Binding-site contacts:
Ligand atom C3 contacts residue CYS96 of chain 1.A at 3.6 Å (hydrophobic).
Ligand atom C7 contacts residue TRP75 of chain 1.A at 3.5 Å (hydrophobic).
Ligand atom C3 contacts residue LEU141 of chain 1.A at 3.6 Å (hydrophobic).
Ligand atom C11 contacts residue THR99 of chain 1.A at 3.6 Å.
Ligand atom C1 contacts residue VAL92 of chain 1.A at 3.5 Å (hydrophobic).
Ligand atom C2 contacts residue PHE171 of chain 1.A at 3.7 Å (hydrophobic).
Ligand atom N23 contacts residue PHE93 of chain 1.A at 3.5 Å.
Ligand atom C5 contacts residue CYS96 of chain 1.A at 3.5 Å (hydrophobic).
Ligand atom C20 contacts residue CYS96 of chain 1.A at 3.5 Å (hydrophobic).
Ligand atom F30 contacts residue VAL92 of chain 1.A at 3.6 Å.
Ligand atom N24 contacts residue CYS96 of chain 1.A at 3.6 Å.
Ligand atom N25 contacts residue CYS96 of chain 1.A at 3.3 Å (h-bond).
Ligand atom C8 contacts residue ARG95 of chain 1.A at 3.8 Å.
Ligand atom C14 contacts residue VAL159 of chain 1.A at 3.8 Å (hydrophobic).
Ligand atom O28 contacts residue LYS178 of chain 1.A at 3.7 Å.
Ligand atom C18 contacts residue CYS96 of chain 1.A at 3.7 Å (hydrophobic).
Ligand atom O29 contacts residue PHE138 of chain 1.A at 3.1 Å.
Ligand atom C8 contacts residue TRP75 of chain 1.A at 3.4 Å (hydrophobic).
Ligand atom O29 contacts residue LYS178 of chain 1.A at 3.8 Å.
Ligand atom C20 contacts residue ILE174 of chain 1.A at 3.7 Å (hydrophobic).
Ligand atom C5 contacts residue ILE175 of chain 1.A at 3.4 Å (hydrophobic).
Ligand atom CL contacts residue TRP75 of chain 1.A at 3.6 Å.
Ligand atom N23 contacts residue CYS96 of chain 1.A at 3.7 Å.
Ligand atom C9 contacts residue VAL92 of chain 1.A at 3.5 Å (hydrophobic).
Ligand atom C17 contacts residue VAL152 of chain 1.A at 3.5 Å (hydrophobic).
Ligand atom S32 contacts residue ILE174 of chain 1.A at 3.7 Å.
Ligand atom O27 contacts residue THR99 of chain 1.A at 3.3 Å (h-bond).
Ligand atom S31 contacts residue CYS96 of chain 1.A at 3.4 Å (h-bond).
Ligand atom C22 contacts residue CYS96 of chain 1.A at 3.8 Å (hydrophobic).
Ligand atom C4 contacts residue THR100 of chain 1.A at 3.3 Å.
Ligand atom O28 contacts residue ILE175 of chain 1.A at 3.8 Å.
Ligand atom C6 contacts residue THR100 of chain 1.A at 3.4 Å.
Ligand atom C10 contacts residue LEU141 of chain 1.A at 3.6 Å (hydrophobic).
Ligand atom C3 contacts residue ILE175 of chain 1.A at 3.8 Å (hydrophobic).
Ligand atom CL contacts residue VAL152 of chain 1.A at 3.5 Å.
Ligand atom S32 contacts residue CYS96 of chain 1.A at 3.8 Å.
Ligand atom C13 contacts residue CYS96 of chain 1.A at 3.7 Å (hydrophobic).
Ligand atom O29 contacts residue HIS260 of chain 1.A at 3.2 Å.
Ligand atom C12 contacts residue LEU141 of chain 1.A at 3.8 Å (hydrophobic).
Ligand atom C15 contacts residue VAL152 of chain 1.A at 3.7 Å (hydrophobic).

Sequence of chain 1.A:
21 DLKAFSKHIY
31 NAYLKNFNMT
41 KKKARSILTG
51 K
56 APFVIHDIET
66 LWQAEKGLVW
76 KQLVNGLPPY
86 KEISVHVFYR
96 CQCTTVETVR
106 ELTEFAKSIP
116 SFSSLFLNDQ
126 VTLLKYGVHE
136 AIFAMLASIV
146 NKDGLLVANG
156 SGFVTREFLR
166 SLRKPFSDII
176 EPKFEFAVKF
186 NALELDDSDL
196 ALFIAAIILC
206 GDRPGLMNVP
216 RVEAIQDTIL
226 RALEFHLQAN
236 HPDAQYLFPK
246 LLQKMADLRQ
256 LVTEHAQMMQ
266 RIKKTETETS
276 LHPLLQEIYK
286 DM

The small molecule below binds the protein below.
Small molecule (SMILES): CC(C)c1nnc(NS(=O)(=O)c2ccc(CCNC(=O)c3sc4cc(F)ccc4c3Cl)cc2)s1